A small-molecule ligand and the protein it binds are described below.
Small molecule (SMILES): c1ccc2[nH]ccc2c1

Binding-site contacts:
Ligand atom C7 contacts residue ASN297 of chain 1.A at 3.5 Å.
Ligand atom C2 contacts residue HIS208 of chain 1.A at 3.7 Å.
Ligand atom N1 contacts residue ASN297 of chain 1.A at 3.9 Å.
Ligand atom C6 contacts residue LEU253 of chain 1.A at 4.0 Å (hydrophobic).
Ligand atom C9 contacts residue LEU307 of chain 1.A at 3.9 Å (hydrophobic).
Ligand atom C2 contacts residue ASN201 of chain 1.A at 3.4 Å.
Ligand atom C7 contacts residue ALA206 of chain 1.A at 4.2 Å (hydrophobic).
Ligand atom N1 contacts residue ASN201 of chain 1.A at 3.4 Å (h-bond).
Ligand atom C5 contacts residue HIS295 of chain 1.A at 3.7 Å.
Ligand atom C8 contacts residue LEU307 of chain 1.A at 4.4 Å (hydrophobic).
Ligand atom C4 contacts residue VAL209 of chain 1.A at 4.2 Å (hydrophobic).
Ligand atom C9 contacts residue ASN297 of chain 1.A at 4.5 Å.
Ligand atom C4 contacts residue HIS295 of chain 1.A at 4.1 Å.
Ligand atom C4 contacts residue LEU307 of chain 1.A at 4.1 Å (hydrophobic).
Ligand atom N1 contacts residue ASP205 of chain 1.A at 3.4 Å (salt-bridge).
Ligand atom C8 contacts residue HIS208 of chain 1.A at 4.2 Å.
Ligand atom C9 contacts residue HIS208 of chain 1.A at 4.5 Å.
Ligand atom C6 contacts residue HIS295 of chain 1.A at 4.4 Å.
Ligand atom C3 contacts residue LEU307 of chain 1.A at 3.9 Å (hydrophobic).
Ligand atom C2 contacts residue PHE202 of chain 1.A at 4.1 Å (hydrophobic).
Ligand atom C7 contacts residue VAL209 of chain 1.A at 3.9 Å (hydrophobic).
Ligand atom C2 contacts residue LEU307 of chain 1.A at 4.4 Å (hydrophobic).
Ligand atom N1 contacts residue HIS208 of chain 1.A at 3.7 Å.
Ligand atom C3 contacts residue HIS208 of chain 1.A at 4.2 Å.
Ligand atom N1 contacts residue PHE202 of chain 1.A at 4.2 Å.
Ligand atom C9 contacts residue VAL209 of chain 1.A at 4.2 Å (hydrophobic).
Ligand atom C3 contacts residue ASN201 of chain 1.A at 4.3 Å.
Ligand atom C8 contacts residue ASN297 of chain 1.A at 3.8 Å.
Ligand atom C8 contacts residue ASP205 of chain 1.A at 3.8 Å.
Ligand atom C8 contacts residue VAL209 of chain 1.A at 4.0 Å (hydrophobic).
Ligand atom C6 contacts residue VAL209 of chain 1.A at 3.8 Å (hydrophobic).
Ligand atom C5 contacts residue VAL209 of chain 1.A at 4.0 Å (hydrophobic).
Ligand atom C7 contacts residue ASP205 of chain 1.A at 3.9 Å.
Ligand atom C2 contacts residue ASP205 of chain 1.A at 4.4 Å.
Ligand atom C6 contacts residue ASN297 of chain 1.A at 4.0 Å.

Sequence of chain 1.A:
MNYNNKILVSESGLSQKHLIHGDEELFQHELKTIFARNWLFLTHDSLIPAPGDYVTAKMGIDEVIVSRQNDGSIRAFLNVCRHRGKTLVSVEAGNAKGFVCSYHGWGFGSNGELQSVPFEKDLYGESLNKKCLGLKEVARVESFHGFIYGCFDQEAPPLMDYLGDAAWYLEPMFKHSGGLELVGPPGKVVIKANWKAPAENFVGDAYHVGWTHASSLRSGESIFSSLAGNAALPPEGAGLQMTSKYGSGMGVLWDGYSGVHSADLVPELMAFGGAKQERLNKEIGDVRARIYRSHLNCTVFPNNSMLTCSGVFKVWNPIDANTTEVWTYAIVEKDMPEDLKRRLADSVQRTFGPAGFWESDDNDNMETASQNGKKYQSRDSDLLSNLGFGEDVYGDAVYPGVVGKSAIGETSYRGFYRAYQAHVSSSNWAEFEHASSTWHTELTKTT